Binding-site contacts:
Ligand atom OAB contacts residue PHE153 of chain 1.A at 3.0 Å (h-bond).
Ligand atom CAN contacts residue GLU84 of chain 1.A at 3.5 Å.
Ligand atom FAD contacts residue THR83 of chain 1.A at 3.5 Å.
Ligand atom CAH contacts residue THR83 of chain 1.A at 3.5 Å.
Ligand atom CAL contacts residue THR83 of chain 1.A at 3.5 Å.
Ligand atom FAD contacts residue LYS46 of chain 1.A at 3.4 Å.
Ligand atom OAC contacts residue HIS159 of chain 1.A at 2.7 Å (h-bond).
Ligand atom CAL contacts residue ILE81 of chain 1.A at 3.5 Å (hydrophobic).
Ligand atom NAR contacts residue GLY89 of chain 1.A at 3.5 Å.
Ligand atom FAE contacts residue ASP152 of chain 1.A at 3.3 Å.
Ligand atom NAT contacts residue ALA86 of chain 1.A at 2.9 Å (h-bond).
Ligand atom CAG contacts residue ALA44 of chain 1.A at 3.5 Å (hydrophobic).
Ligand atom CBB contacts residue THR83 of chain 1.A at 3.5 Å.
Ligand atom FAD contacts residue VAL45 of chain 1.A at 3.6 Å.
Ligand atom OAC contacts residue LYS46 of chain 1.A at 3.7 Å.
Ligand atom NAQ contacts residue TYR85 of chain 1.A at 3.7 Å.
Ligand atom NAT contacts residue TYR85 of chain 1.A at 3.6 Å.
Ligand atom CAN contacts residue ALA44 of chain 1.A at 3.7 Å (hydrophobic).
Ligand atom CAW contacts residue ALA44 of chain 1.A at 3.6 Å (hydrophobic).
Ligand atom NAR contacts residue TYR85 of chain 1.A at 3.6 Å.
Ligand atom NAS contacts residue ASP152 of chain 1.A at 3.1 Å (salt-bridge).
Ligand atom FAD contacts residue ALA44 of chain 1.A at 3.3 Å.
Ligand atom BR contacts residue LEU58 of chain 1.A at 3.7 Å.
Ligand atom CAY contacts residue ASP152 of chain 1.A at 3.7 Å.
Ligand atom CAX contacts residue THR83 of chain 1.A at 3.5 Å.
Ligand atom FAE contacts residue ILE67 of chain 1.A at 3.6 Å.
Ligand atom CAK contacts residue PHE153 of chain 1.A at 3.5 Å (hydrophobic).
Ligand atom NAQ contacts residue ALA86 of chain 1.A at 3.0 Å (h-bond).
Ligand atom CBA contacts residue LYS46 of chain 1.A at 3.5 Å.
Ligand atom CAL contacts residue LYS46 of chain 1.A at 3.5 Å.
Ligand atom OAB contacts residue GLY154 of chain 1.A at 2.7 Å (h-bond).
Ligand atom FAE contacts residue CYS151 of chain 1.A at 2.9 Å.
Ligand atom CAM contacts residue LYS46 of chain 1.A at 3.3 Å.
Ligand atom CBE contacts residue VAL141 of chain 1.A at 3.8 Å (hydrophobic).
Ligand atom CBD contacts residue TYR85 of chain 1.A at 3.7 Å (hydrophobic).
Ligand atom FAD contacts residue ILE81 of chain 1.A at 3.6 Å.
Ligand atom CAH contacts residue ALA44 of chain 1.A at 3.7 Å (hydrophobic).
Ligand atom OAB contacts residue ASP152 of chain 1.A at 3.0 Å.
Ligand atom CAJ contacts residue PHE69 of chain 1.A at 3.7 Å (hydrophobic).
Ligand atom CAI contacts residue PHE153 of chain 1.A at 3.4 Å (hydrophobic).

A protein and the small-molecule ligand that binds it are described below.
Small molecule (SMILES): COc1n[nH]c2ncc(C#Cc3c(F)ccc(NS(=O)(=O)c4cccc(Br)c4)c3F)cc12

Sequence of chain 1.A:
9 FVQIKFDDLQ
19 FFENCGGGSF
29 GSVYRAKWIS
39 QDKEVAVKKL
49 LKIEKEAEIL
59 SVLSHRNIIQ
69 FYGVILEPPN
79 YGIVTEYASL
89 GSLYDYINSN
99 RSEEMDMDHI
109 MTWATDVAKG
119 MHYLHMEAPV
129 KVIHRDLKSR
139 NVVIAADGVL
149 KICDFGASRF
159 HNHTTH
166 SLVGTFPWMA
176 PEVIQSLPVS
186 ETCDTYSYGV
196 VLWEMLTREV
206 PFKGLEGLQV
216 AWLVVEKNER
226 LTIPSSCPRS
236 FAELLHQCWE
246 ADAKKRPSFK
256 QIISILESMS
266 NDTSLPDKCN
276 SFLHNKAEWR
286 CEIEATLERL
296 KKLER